A protein and the small-molecule ligand that binds it are described below.
Small molecule (SMILES): CC(=O)N[C@H]1[C@H](O[C@H]2[C@H](O)[C@@H](NC(C)=O)CO[C@@H]2CO)O[C@H](CO)[C@@H](O[C@@H]2O[C@H](CO)[C@@H](O)[C@H](O[C@H]3O[C@H](CO)[C@@H](O)[C@H](O)[C@@H]3O)[C@@H]2O)[C@@H]1O

Binding-site contacts:
Ligand atom C3 contacts residue ARG404 of chain 1.I at 4.0 Å.
Ligand atom C3 contacts residue ASN224 of chain 1.I at 3.8 Å.
Ligand atom C8 contacts residue ASN224 of chain 1.I at 4.4 Å.
Ligand atom N2 contacts residue ASN224 of chain 1.I at 3.0 Å (h-bond).
Ligand atom C5 contacts residue ASN224 of chain 1.I at 3.5 Å.
Ligand atom O4 contacts residue THR171 of chain 1.I at 4.2 Å.
Ligand atom O7 contacts residue LEU223 of chain 1.I at 3.6 Å.
Ligand atom C5 contacts residue ARG404 of chain 1.I at 4.2 Å.
Ligand atom C4 contacts residue ARG404 of chain 1.I at 4.3 Å.
Ligand atom O7 contacts residue ARG404 of chain 1.I at 3.8 Å.
Ligand atom O7 contacts residue SER405 of chain 1.I at 3.5 Å.
Ligand atom C2 contacts residue ASN224 of chain 1.I at 2.5 Å.
Ligand atom O5 contacts residue ASN224 of chain 1.I at 2.2 Å (h-bond).
Ligand atom N2 contacts residue LEU223 of chain 1.I at 4.1 Å.
Ligand atom C6 contacts residue GLU173 of chain 1.I at 4.0 Å.
Ligand atom C7 contacts residue LEU223 of chain 1.I at 3.5 Å (hydrophobic).
Ligand atom O4 contacts residue ARG404 of chain 1.I at 3.9 Å.
Ligand atom C7 contacts residue ASN224 of chain 1.I at 3.2 Å.
Ligand atom C4 contacts residue ASN224 of chain 1.I at 4.1 Å.
Ligand atom O6 contacts residue GLU173 of chain 1.I at 3.7 Å.
Ligand atom C8 contacts residue LEU223 of chain 1.I at 3.5 Å (hydrophobic).
Ligand atom C8 contacts residue ASN337 of chain 1.I at 3.9 Å.
Ligand atom C1 contacts residue SER405 of chain 1.I at 4.3 Å.
Ligand atom C1 contacts residue ASN224 of chain 1.I at 1.6 Å.
Ligand atom C6 contacts residue ASN224 of chain 1.I at 4.4 Å.
Ligand atom O7 contacts residue ASN224 of chain 1.I at 2.9 Å (h-bond).

Sequence of chain 1.I:
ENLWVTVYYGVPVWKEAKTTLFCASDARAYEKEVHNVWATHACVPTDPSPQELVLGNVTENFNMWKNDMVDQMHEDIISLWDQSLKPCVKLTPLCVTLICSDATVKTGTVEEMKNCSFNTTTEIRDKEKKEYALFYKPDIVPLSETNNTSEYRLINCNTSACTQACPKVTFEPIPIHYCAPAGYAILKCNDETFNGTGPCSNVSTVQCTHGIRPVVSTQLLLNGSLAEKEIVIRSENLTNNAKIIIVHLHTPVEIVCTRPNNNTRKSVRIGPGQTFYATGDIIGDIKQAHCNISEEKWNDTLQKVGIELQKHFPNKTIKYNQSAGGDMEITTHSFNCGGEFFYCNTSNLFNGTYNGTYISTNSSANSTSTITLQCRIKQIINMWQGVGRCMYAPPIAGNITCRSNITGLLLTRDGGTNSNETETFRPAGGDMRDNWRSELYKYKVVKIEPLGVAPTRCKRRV